A protein and the small-molecule ligand that binds it are described below.
Small molecule (SMILES): CC(=O)C(=O)O

Binding-site contacts:
Ligand atom OXT contacts residue ASP295 of chain 1.A at 2.8 Å (salt-bridge).
Ligand atom C contacts residue THR327 of chain 1.A at 3.6 Å.
Ligand atom CA contacts residue LYS269 of chain 1.A at 3.6 Å.
Ligand atom O contacts residue GLY294 of chain 1.A at 2.8 Å (h-bond).
Ligand atom CB contacts residue LYS269 of chain 1.A at 3.7 Å.
Ligand atom C contacts residue ALA292 of chain 1.A at 3.6 Å (hydrophobic).
Ligand atom O3 contacts residue GLU271 of chain 1.A at 3.1 Å (salt-bridge).
Ligand atom O contacts residue ARG293 of chain 1.A at 3.3 Å (salt-bridge).
Ligand atom CB contacts residue MET359 of chain 1.A at 4.1 Å (hydrophobic).
Ligand atom CB contacts residue ARG72 of chain 1.A at 4.1 Å.
Ligand atom CB contacts residue ALA292 of chain 1.A at 4.0 Å (hydrophobic).
Ligand atom O3 contacts residue LYS269 of chain 1.A at 2.9 Å (salt-bridge).
Ligand atom C contacts residue MN1 of chain 1.I at 2.9 Å.
Ligand atom O contacts residue MN1 of chain 1.I at 4.2 Å.
Ligand atom CB contacts residue THR327 of chain 1.A at 3.4 Å.
Ligand atom C contacts residue GLU271 of chain 1.A at 3.6 Å.
Ligand atom CA contacts residue MN1 of chain 1.I at 2.9 Å.
Ligand atom CA contacts residue ALA292 of chain 1.A at 3.7 Å (hydrophobic).
Ligand atom CA contacts residue THR327 of chain 1.A at 3.9 Å.
Ligand atom CA contacts residue GLU271 of chain 1.A at 3.7 Å.
Ligand atom C contacts residue GLY294 of chain 1.A at 3.8 Å.
Ligand atom OXT contacts residue GLU271 of chain 1.A at 2.8 Å (salt-bridge).
Ligand atom O contacts residue ALA292 of chain 1.A at 3.2 Å.
Ligand atom CB contacts residue MN1 of chain 1.I at 4.3 Å.
Ligand atom OXT contacts residue ALA292 of chain 1.A at 4.0 Å.
Ligand atom CB contacts residue MET290 of chain 1.A at 3.8 Å (hydrophobic).
Ligand atom OXT contacts residue GLY294 of chain 1.A at 3.9 Å.
Ligand atom O3 contacts residue ALA292 of chain 1.A at 4.2 Å.
Ligand atom O3 contacts residue ASP295 of chain 1.A at 3.8 Å.
Ligand atom CB contacts residue ALA326 of chain 1.A at 4.5 Å (hydrophobic).
Ligand atom O contacts residue ASP295 of chain 1.A at 3.9 Å.
Ligand atom C contacts residue ARG293 of chain 1.A at 4.3 Å.
Ligand atom O3 contacts residue MN1 of chain 1.I at 1.9 Å.
Ligand atom O contacts residue THR327 of chain 1.A at 2.6 Å (h-bond).
Ligand atom OXT contacts residue MN1 of chain 1.I at 2.0 Å.
Ligand atom C contacts residue ASP295 of chain 1.A at 3.8 Å.

Sequence of chain 1.A:
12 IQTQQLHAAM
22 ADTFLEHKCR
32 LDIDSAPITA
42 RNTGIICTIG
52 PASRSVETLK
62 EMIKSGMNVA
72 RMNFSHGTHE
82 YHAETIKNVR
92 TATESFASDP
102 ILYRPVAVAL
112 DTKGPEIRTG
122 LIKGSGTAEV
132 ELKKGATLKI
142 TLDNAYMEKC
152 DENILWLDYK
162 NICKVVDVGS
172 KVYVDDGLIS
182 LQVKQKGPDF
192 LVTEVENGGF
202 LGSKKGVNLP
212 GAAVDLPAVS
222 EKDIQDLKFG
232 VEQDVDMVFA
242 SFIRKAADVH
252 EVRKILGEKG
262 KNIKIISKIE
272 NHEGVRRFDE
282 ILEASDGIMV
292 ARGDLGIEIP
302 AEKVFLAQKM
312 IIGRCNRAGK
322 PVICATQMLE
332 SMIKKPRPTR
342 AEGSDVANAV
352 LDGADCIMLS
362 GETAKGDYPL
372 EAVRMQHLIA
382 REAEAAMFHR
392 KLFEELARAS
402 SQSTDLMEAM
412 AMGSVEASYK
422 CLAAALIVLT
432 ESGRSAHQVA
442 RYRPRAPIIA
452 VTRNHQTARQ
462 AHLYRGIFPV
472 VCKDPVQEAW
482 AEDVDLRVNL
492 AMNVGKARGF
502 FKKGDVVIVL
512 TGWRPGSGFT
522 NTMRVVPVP